Binding-site contacts:
Ligand atom C8 contacts residue MET97 of chain 1.M at 3.8 Å (hydrophobic).
Ligand atom N26 contacts residue ASP163 of chain 1.M at 3.0 Å (salt-bridge).
Ligand atom C24 contacts residue VAL31 of chain 1.M at 3.9 Å (hydrophobic).
Ligand atom C2 contacts residue MET97 of chain 1.M at 3.8 Å (hydrophobic).
Ligand atom N26 contacts residue ALA162 of chain 1.M at 3.8 Å.
Ligand atom C3 contacts residue TYR96 of chain 1.M at 3.9 Å (hydrophobic).
Ligand atom C20 contacts residue LEU152 of chain 1.M at 3.6 Å (hydrophobic).
Ligand atom C4 contacts residue LEU23 of chain 1.M at 3.5 Å (hydrophobic).
Ligand atom C14 contacts residue VAL31 of chain 1.M at 3.7 Å (hydrophobic).
Ligand atom C15 contacts residue GLU104 of chain 1.M at 3.4 Å.
Ligand atom C34 contacts residue GLU104 of chain 1.M at 3.4 Å.
Ligand atom C5 contacts residue LEU23 of chain 1.M at 3.7 Å (hydrophobic).
Ligand atom C24 contacts residue THR94 of chain 1.M at 3.7 Å.
Ligand atom CL25 contacts residue LYS46 of chain 1.M at 3.7 Å.
Ligand atom C11 contacts residue TYR96 of chain 1.M at 3.6 Å (hydrophobic).
Ligand atom C23 contacts residue LEU78 of chain 1.M at 3.6 Å (hydrophobic).
Ligand atom C14 contacts residue LEU152 of chain 1.M at 3.8 Å (hydrophobic).
Ligand atom O30 contacts residue LEU23 of chain 1.M at 3.1 Å.
Ligand atom N9 contacts residue MET97 of chain 1.M at 2.9 Å (h-bond).
Ligand atom C3 contacts residue MET97 of chain 1.M at 3.0 Å (hydrophobic).
Ligand atom C11 contacts residue GLY100 of chain 1.M at 3.8 Å.
Ligand atom C3 contacts residue LEU23 of chain 1.M at 3.8 Å (hydrophobic).
Ligand atom C6 contacts residue VAL31 of chain 1.M at 3.8 Å (hydrophobic).
Ligand atom C12 contacts residue GLY100 of chain 1.M at 3.8 Å.
Ligand atom CL25 contacts residue THR94 of chain 1.M at 3.5 Å.
Ligand atom C11 contacts residue MET97 of chain 1.M at 3.4 Å (hydrophobic).
Ligand atom C34 contacts residue SER101 of chain 1.M at 3.8 Å.
Ligand atom C7 contacts residue LEU152 of chain 1.M at 3.9 Å (hydrophobic).
Ligand atom O29 contacts residue SER24 of chain 1.M at 3.4 Å.
Ligand atom C12 contacts residue PRO98 of chain 1.M at 3.9 Å (hydrophobic).
Ligand atom N9 contacts residue TYR96 of chain 1.M at 3.8 Å.
Ligand atom O10 contacts residue GLY100 of chain 1.M at 3.9 Å.
Ligand atom C21 contacts residue ALA162 of chain 1.M at 3.9 Å (hydrophobic).
Ligand atom O10 contacts residue LEU23 of chain 1.M at 3.8 Å.
Ligand atom S28 contacts residue LEU23 of chain 1.M at 3.9 Å.
Ligand atom C34 contacts residue GLY100 of chain 1.M at 3.7 Å.
Ligand atom O29 contacts residue VAL31 of chain 1.M at 3.6 Å.
Ligand atom C24 contacts residue LEU78 of chain 1.M at 3.6 Å (hydrophobic).
Ligand atom C8 contacts residue GLU95 of chain 1.M at 3.5 Å.
Ligand atom C8 contacts residue ALA44 of chain 1.M at 3.5 Å (hydrophobic).

Sequence of chain 1.M:
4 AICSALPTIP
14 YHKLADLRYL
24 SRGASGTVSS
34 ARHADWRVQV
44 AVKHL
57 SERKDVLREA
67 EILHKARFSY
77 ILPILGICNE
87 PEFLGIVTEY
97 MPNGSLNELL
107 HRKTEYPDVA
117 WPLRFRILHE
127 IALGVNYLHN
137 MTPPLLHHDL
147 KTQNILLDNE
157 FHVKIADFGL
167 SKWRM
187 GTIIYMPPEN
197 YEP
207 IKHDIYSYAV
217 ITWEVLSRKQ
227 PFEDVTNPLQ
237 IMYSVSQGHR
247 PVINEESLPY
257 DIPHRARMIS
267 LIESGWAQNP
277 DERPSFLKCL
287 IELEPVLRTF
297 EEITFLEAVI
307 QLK

The small molecule below binds the protein below.
Small molecule (SMILES): CN1CCN(CCOc2cc3ncc(-c4cc(N)nc(Cl)c4)n3cc2S(=O)(=O)C(C)(C)C)CC1